Sequence of chain 1.C:
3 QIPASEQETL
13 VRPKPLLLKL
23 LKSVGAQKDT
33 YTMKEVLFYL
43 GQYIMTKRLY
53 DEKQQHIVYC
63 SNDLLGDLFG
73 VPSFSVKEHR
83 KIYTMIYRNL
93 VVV

The protein below binds the small molecule below.
Small molecule (SMILES): CC[C@@H]([C@H](C)O)N1C(=O)[C@@](C)(CC(=O)O)C[C@H](c2cccc(Cl)c2)[C@H]1c1ccc(Cl)cc1

Binding-site contacts:
Ligand atom C14 contacts residue GLN9 of chain 1.C at 4.1 Å.
Ligand atom CL1 contacts residue LEU42 of chain 1.C at 3.9 Å.
Ligand atom CL1 contacts residue ILE46 of chain 1.C at 3.7 Å.
Ligand atom C22 contacts residue GLY43 of chain 1.C at 4.2 Å.
Ligand atom C17 contacts residue HIS81 of chain 1.C at 3.3 Å.
Ligand atom C6 contacts residue HIS81 of chain 1.C at 3.6 Å.
Ligand atom C19 contacts residue TYR52 of chain 1.C at 3.9 Å (hydrophobic).
Ligand atom CL1 contacts residue PHE71 of chain 1.C at 4.1 Å.
Ligand atom C22 contacts residue TYR52 of chain 1.C at 4.1 Å (hydrophobic).
Ligand atom C8 contacts residue VAL78 of chain 1.C at 4.1 Å (hydrophobic).
Ligand atom C15 contacts residue TYR85 of chain 1.C at 3.6 Å (hydrophobic).
Ligand atom C22 contacts residue ILE46 of chain 1.C at 4.0 Å (hydrophobic).
Ligand atom CL2 contacts residue HIS81 of chain 1.C at 3.5 Å.
Ligand atom C2 contacts residue HIS81 of chain 1.C at 3.8 Å.
Ligand atom C12 contacts residue LEU39 of chain 1.C at 4.0 Å (hydrophobic).
Ligand atom C11 contacts residue LEU39 of chain 1.C at 3.8 Å (hydrophobic).
Ligand atom C16 contacts residue LEU39 of chain 1.C at 4.0 Å (hydrophobic).
Ligand atom C11 contacts residue GLY43 of chain 1.C at 4.1 Å.
Ligand atom O3 contacts residue LYS79 of chain 1.C at 3.1 Å (salt-bridge).
Ligand atom O2 contacts residue LYS79 of chain 1.C at 2.8 Å (salt-bridge).
Ligand atom C9 contacts residue PHE76 of chain 1.C at 4.1 Å (hydrophobic).
Ligand atom C23 contacts residue VAL78 of chain 1.C at 3.3 Å (hydrophobic).
Ligand atom C22 contacts residue MET47 of chain 1.C at 4.2 Å (hydrophobic).
Ligand atom O3 contacts residue HIS81 of chain 1.C at 3.0 Å (h-bond).
Ligand atom C9 contacts residue ILE84 of chain 1.C at 3.9 Å (hydrophobic).
Ligand atom C14 contacts residue LEU39 of chain 1.C at 3.8 Å (hydrophobic).
Ligand atom CL1 contacts residue ILE84 of chain 1.C at 4.0 Å.
Ligand atom CL2 contacts residue TYR85 of chain 1.C at 3.8 Å.
Ligand atom C10 contacts residue ILE46 of chain 1.C at 3.8 Å (hydrophobic).
Ligand atom C15 contacts residue LEU39 of chain 1.C at 3.6 Å (hydrophobic).
Ligand atom C2 contacts residue VAL78 of chain 1.C at 4.2 Å (hydrophobic).
Ligand atom C21 contacts residue MET47 of chain 1.C at 3.9 Å (hydrophobic).
Ligand atom C16 contacts residue HIS81 of chain 1.C at 3.7 Å.
Ligand atom C25 contacts residue VAL78 of chain 1.C at 3.5 Å (hydrophobic).
Ligand atom C25 contacts residue HIS81 of chain 1.C at 3.8 Å.
Ligand atom CL2 contacts residue ILE84 of chain 1.C at 3.7 Å.
Ligand atom C3 contacts residue HIS81 of chain 1.C at 3.9 Å.
Ligand atom C9 contacts residue ILE46 of chain 1.C at 4.0 Å (hydrophobic).
Ligand atom O3 contacts residue VAL78 of chain 1.C at 3.7 Å.
Ligand atom C25 contacts residue LYS79 of chain 1.C at 3.3 Å.